This protein binds this small molecule.
Small molecule (SMILES): CO[C@H]1O[C@H](CO)[C@H](O)[C@H](O)[C@H]1O

Sequence of chain 1.A:
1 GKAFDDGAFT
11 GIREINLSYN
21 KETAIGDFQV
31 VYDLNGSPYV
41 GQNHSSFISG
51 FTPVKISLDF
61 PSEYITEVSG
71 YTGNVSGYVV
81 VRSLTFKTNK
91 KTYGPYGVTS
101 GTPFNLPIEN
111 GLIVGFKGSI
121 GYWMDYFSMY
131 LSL

Binding-site contacts:
Ligand atom C3 contacts residue GLY1 of chain 1.A at 3.9 Å.
Ligand atom O4 contacts residue ASP125 of chain 1.A at 2.9 Å (salt-bridge).
Ligand atom O6 contacts residue TRP123 of chain 1.A at 3.0 Å (h-bond).
Ligand atom C4 contacts residue ASP125 of chain 1.A at 3.6 Å.
Ligand atom C6 contacts residue VAL80 of chain 1.A at 4.1 Å (hydrophobic).
Ligand atom C3 contacts residue TYR78 of chain 1.A at 3.8 Å (hydrophobic).
Ligand atom C4 contacts residue TYR78 of chain 1.A at 3.8 Å (hydrophobic).
Ligand atom O6 contacts residue VAL80 of chain 1.A at 4.2 Å.
Ligand atom C6 contacts residue TYR122 of chain 1.A at 3.9 Å (hydrophobic).
Ligand atom C5 contacts residue ASP125 of chain 1.A at 4.0 Å.
Ligand atom C5 contacts residue TYR78 of chain 1.A at 3.8 Å (hydrophobic).
Ligand atom O1 contacts residue TYR122 of chain 1.A at 4.1 Å.
Ligand atom O4 contacts residue GLY121 of chain 1.A at 3.5 Å.
Ligand atom O5 contacts residue GLY121 of chain 1.A at 3.9 Å.
Ligand atom C6 contacts residue TRP123 of chain 1.A at 3.7 Å (hydrophobic).
Ligand atom C7 contacts residue TYR122 of chain 1.A at 3.5 Å (hydrophobic).
Ligand atom O3 contacts residue TYR78 of chain 1.A at 4.5 Å.
Ligand atom O6 contacts residue TYR122 of chain 1.A at 3.1 Å (h-bond).
Ligand atom O4 contacts residue TYR122 of chain 1.A at 4.2 Å.
Ligand atom C5 contacts residue TYR122 of chain 1.A at 4.0 Å (hydrophobic).
Ligand atom O1 contacts residue TYR78 of chain 1.A at 3.5 Å (h-bond).
Ligand atom C2 contacts residue GLY1 of chain 1.A at 4.2 Å.
Ligand atom O5 contacts residue TYR122 of chain 1.A at 2.9 Å (h-bond).
Ligand atom C1 contacts residue TYR122 of chain 1.A at 3.6 Å (hydrophobic).
Ligand atom C7 contacts residue TYR78 of chain 1.A at 3.7 Å (hydrophobic).
Ligand atom C6 contacts residue TYR78 of chain 1.A at 3.7 Å (hydrophobic).
Ligand atom C4 contacts residue GLY1 of chain 1.A at 4.1 Å.
Ligand atom O6 contacts residue ASP125 of chain 1.A at 2.8 Å (salt-bridge).
Ligand atom C2 contacts residue PHE47 of chain 1.A at 4.2 Å (hydrophobic).
Ligand atom O3 contacts residue GLY1 of chain 1.A at 3.0 Å (h-bond).
Ligand atom C1 contacts residue PHE47 of chain 1.A at 4.4 Å (hydrophobic).
Ligand atom O6 contacts residue GLY121 of chain 1.A at 3.7 Å.
Ligand atom O4 contacts residue GLY1 of chain 1.A at 3.2 Å (h-bond).
Ligand atom O2 contacts residue PHE47 of chain 1.A at 4.5 Å.
Ligand atom C6 contacts residue ASP125 of chain 1.A at 3.3 Å.